Binding-site contacts:
Ligand atom C19 contacts residue LEU102 of chain 1.B at 3.7 Å (hydrophobic).
Ligand atom C20 contacts residue SER109 of chain 1.B at 3.7 Å.
Ligand atom C22 contacts residue 9PS1 of chain 2.D at 0.8 Å.
Ligand atom C3 contacts residue 9PS1 of chain 2.D at 0.7 Å.
Ligand atom C5 contacts residue ALA100 of chain 1.B at 3.8 Å (hydrophobic).
Ligand atom C1 contacts residue LYS7 of chain 2.B at 3.7 Å.
Ligand atom O23 contacts residue LEU102 of chain 1.B at 3.7 Å.
Ligand atom C17 contacts residue 9PS1 of chain 2.D at 0.9 Å.
Ligand atom C4 contacts residue 9PS1 of chain 2.D at 0.8 Å.
Ligand atom C19 contacts residue SER109 of chain 2.B at 3.5 Å.
Ligand atom C15 contacts residue ALA100 of chain 1.B at 3.8 Å (hydrophobic).
Ligand atom C9 contacts residue 9PS1 of chain 2.D at 1.3 Å.
Ligand atom C9 contacts residue LYS7 of chain 2.B at 3.9 Å.
Ligand atom O23 contacts residue SER109 of chain 2.B at 2.7 Å (h-bond).
Ligand atom C19 contacts residue 9PS1 of chain 2.D at 0.7 Å.
Ligand atom C1 contacts residue LYS7 of chain 1.B at 3.8 Å.
Ligand atom C20 contacts residue SER109 of chain 2.B at 3.6 Å.
Ligand atom O24 contacts residue SER109 of chain 1.B at 2.8 Å (h-bond).
Ligand atom O24 contacts residue THR110 of chain 1.B at 3.8 Å.
Ligand atom C2 contacts residue 9PS1 of chain 2.D at 0.4 Å.
Ligand atom C16 contacts residue 9PS1 of chain 2.D at 0.9 Å.
Ligand atom C10 contacts residue LYS7 of chain 2.B at 3.6 Å.
Ligand atom O23 contacts residue 9PS1 of chain 2.D at 0.5 Å (h-bond).
Ligand atom C20 contacts residue 9PS1 of chain 2.D at 0.5 Å.
Ligand atom C18 contacts residue 9PS1 of chain 2.D at 0.8 Å.
Ligand atom C21 contacts residue SER109 of chain 1.B at 3.7 Å.
Ligand atom C2 contacts residue LYS7 of chain 2.B at 3.9 Å.
Ligand atom C15 contacts residue 9PS1 of chain 2.D at 0.9 Å.
Ligand atom C21 contacts residue 9PS1 of chain 2.D at 0.7 Å.
Ligand atom C6 contacts residue LYS7 of chain 1.B at 3.9 Å.
Ligand atom O24 contacts residue 9PS1 of chain 2.D at 1.1 Å.
Ligand atom C10 contacts residue 9PS1 of chain 2.D at 0.4 Å.
Ligand atom C20 contacts residue LEU102 of chain 1.B at 3.7 Å (hydrophobic).
Ligand atom C18 contacts residue THR111 of chain 2.B at 3.6 Å.
Ligand atom C8 contacts residue 9PS1 of chain 2.D at 2.3 Å.
Ligand atom C1 contacts residue 9PS1 of chain 2.D at 0.2 Å.
Ligand atom C6 contacts residue 9PS1 of chain 2.D at 0.4 Å.
Ligand atom O23 contacts residue SER109 of chain 1.B at 2.9 Å (h-bond).
Ligand atom C7 contacts residue 9PS1 of chain 2.D at 1.8 Å.
Ligand atom C5 contacts residue 9PS1 of chain 2.D at 0.7 Å.

Sequence of chain 1.B:
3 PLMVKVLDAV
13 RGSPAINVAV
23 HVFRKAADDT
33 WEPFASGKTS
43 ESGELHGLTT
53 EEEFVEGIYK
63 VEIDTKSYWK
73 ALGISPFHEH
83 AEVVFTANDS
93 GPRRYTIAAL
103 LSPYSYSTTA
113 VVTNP

This small molecule binds to this protein.
Small molecule (SMILES): Oc1ccc(/C=C/c2ccc3ccccc3c2)cc1O

Sequence of chain 2.B:
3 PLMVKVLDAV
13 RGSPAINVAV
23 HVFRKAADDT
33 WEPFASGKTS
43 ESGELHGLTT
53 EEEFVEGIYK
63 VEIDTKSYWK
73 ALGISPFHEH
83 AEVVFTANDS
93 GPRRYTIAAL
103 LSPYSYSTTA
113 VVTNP